Sequence of chain 41.H:
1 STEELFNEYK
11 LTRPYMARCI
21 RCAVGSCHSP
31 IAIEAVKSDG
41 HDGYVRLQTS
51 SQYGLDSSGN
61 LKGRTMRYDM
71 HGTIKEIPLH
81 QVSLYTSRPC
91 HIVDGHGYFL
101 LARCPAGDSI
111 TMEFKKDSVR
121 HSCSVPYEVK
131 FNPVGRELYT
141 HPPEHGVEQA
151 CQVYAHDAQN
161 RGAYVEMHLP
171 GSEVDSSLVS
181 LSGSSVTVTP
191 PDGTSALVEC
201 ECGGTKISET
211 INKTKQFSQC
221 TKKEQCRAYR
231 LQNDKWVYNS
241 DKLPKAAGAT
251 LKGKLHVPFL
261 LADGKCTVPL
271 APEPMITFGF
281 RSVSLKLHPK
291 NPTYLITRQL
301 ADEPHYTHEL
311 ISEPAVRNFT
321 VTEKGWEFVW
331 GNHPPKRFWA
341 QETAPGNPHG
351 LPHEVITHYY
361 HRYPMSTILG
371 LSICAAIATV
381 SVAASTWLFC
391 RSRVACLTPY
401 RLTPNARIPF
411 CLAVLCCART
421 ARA

Binding-site contacts:
Ligand atom C6 contacts residue SER284 of chain 41.H at 3.5 Å.
Ligand atom O6 contacts residue SER284 of chain 41.H at 2.6 Å (h-bond).
Ligand atom O6 contacts residue ASN318 of chain 41.H at 2.6 Å (h-bond).
Ligand atom C6 contacts residue ASN318 of chain 41.H at 3.2 Å.

A small-molecule ligand and the protein it binds are described below.
Small molecule (SMILES): CC(=O)N[C@@H]1[C@@H](O)[C@H](O)[C@@H](CO)O[C@H]1O